Binding-site contacts:
Ligand atom O2B contacts residue ASP192 of chain 1.A at 3.0 Å (salt-bridge).
Ligand atom PB contacts residue MG1 of chain 1.F at 3.1 Å.
Ligand atom O1B contacts residue ARG183 of chain 1.A at 2.9 Å (salt-bridge).
Ligand atom PG contacts residue SER180 of chain 1.A at 3.7 Å.
Ligand atom O3B contacts residue MG1 of chain 1.F at 3.5 Å.
Ligand atom O2 contacts residue ASN279 of chain 1.A at 2.8 Å (h-bond).
Ligand atom O3' contacts residue THR273 of chain 1.A at 3.4 Å (h-bond).
Ligand atom O2B contacts residue SER180 of chain 1.A at 3.1 Å (h-bond).
Ligand atom O2A contacts residue ASP190 of chain 1.A at 3.2 Å (salt-bridge).
Ligand atom PA contacts residue MG1 of chain 1.F at 3.3 Å.
Ligand atom O3G contacts residue ASP190 of chain 1.A at 2.8 Å (salt-bridge).
Ligand atom C1' contacts residue TYR271 of chain 1.A at 3.5 Å (hydrophobic).
Ligand atom C2' contacts residue ASN279 of chain 1.A at 3.4 Å.
Ligand atom O2B contacts residue MG1 of chain 1.F at 2.0 Å.
Ligand atom O1B contacts residue SER180 of chain 1.A at 3.7 Å.
Ligand atom O2A contacts residue MG1 of chain 1.G at 2.2 Å.
Ligand atom C4' contacts residue PHE272 of chain 1.A at 3.5 Å (hydrophobic).
Ligand atom PG contacts residue GLY189 of chain 1.A at 3.8 Å.
Ligand atom N3 contacts residue ASP276 of chain 1.A at 3.7 Å.
Ligand atom O2 contacts residue TYR271 of chain 1.A at 3.3 Å.
Ligand atom C5' contacts residue ASP192 of chain 1.A at 3.5 Å.
Ligand atom C2' contacts residue GLY274 of chain 1.A at 3.4 Å.
Ligand atom C1' contacts residue ASN279 of chain 1.A at 3.7 Å.
Ligand atom O5' contacts residue MG1 of chain 1.G at 3.6 Å.
Ligand atom O4' contacts residue PHE272 of chain 1.A at 3.8 Å.
Ligand atom PB contacts residue SER180 of chain 1.A at 3.8 Å.
Ligand atom O3G contacts residue MG1 of chain 1.F at 2.0 Å.
Ligand atom O2B contacts residue GLY179 of chain 1.A at 3.4 Å.
Ligand atom C4 contacts residue ASP276 of chain 1.A at 3.6 Å.
Ligand atom O2G contacts residue GLY189 of chain 1.A at 3.0 Å (h-bond).
Ligand atom O2A contacts residue ASP192 of chain 1.A at 3.0 Å (salt-bridge).
Ligand atom C2' contacts residue TYR271 of chain 1.A at 3.3 Å (hydrophobic).
Ligand atom O2G contacts residue SER188 of chain 1.A at 3.7 Å.
Ligand atom PG contacts residue MG1 of chain 1.F at 3.2 Å.
Ligand atom O3' contacts residue GLY274 of chain 1.A at 3.2 Å.
Ligand atom N3A contacts residue MG1 of chain 1.F at 3.4 Å.
Ligand atom O3' contacts residue ARG183 of chain 1.A at 3.2 Å (salt-bridge).
Ligand atom PA contacts residue MG1 of chain 1.G at 3.3 Å.
Ligand atom O2G contacts residue SER180 of chain 1.A at 2.6 Å (h-bond).
Ligand atom O2A contacts residue MG1 of chain 1.F at 2.2 Å.

The small molecule below binds the protein below.
Small molecule (SMILES): O=c1ccn([C@H]2C[C@H](O)[C@@H](CO[P](=O)(O)N[P](=O)(O)OP(=O)(O)O)O2)c(=O)[nH]1

Sequence of chain 1.A:
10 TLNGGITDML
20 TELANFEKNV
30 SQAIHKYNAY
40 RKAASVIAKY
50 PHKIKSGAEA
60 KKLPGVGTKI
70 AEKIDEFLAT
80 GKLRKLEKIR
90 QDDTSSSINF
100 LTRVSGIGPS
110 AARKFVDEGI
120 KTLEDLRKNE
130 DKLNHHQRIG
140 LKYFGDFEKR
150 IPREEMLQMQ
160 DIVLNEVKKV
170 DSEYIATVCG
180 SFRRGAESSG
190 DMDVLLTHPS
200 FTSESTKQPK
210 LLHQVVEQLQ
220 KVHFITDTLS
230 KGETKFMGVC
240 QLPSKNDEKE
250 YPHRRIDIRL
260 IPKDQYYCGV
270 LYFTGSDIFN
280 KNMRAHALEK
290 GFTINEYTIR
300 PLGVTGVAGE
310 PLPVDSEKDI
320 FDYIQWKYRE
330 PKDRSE